Binding-site contacts:
Ligand atom O contacts residue LEU220 of chain 1.A at 3.6 Å.
Ligand atom CG2 contacts residue ARG142 of chain 1.A at 4.2 Å.
Ligand atom CD2 contacts residue PRO177 of chain 1.A at 3.8 Å (hydrophobic).
Ligand atom C contacts residue PHE176 of chain 1.A at 4.0 Å (hydrophobic).
Ligand atom C contacts residue ILE178 of chain 1.A at 4.3 Å (hydrophobic).
Ligand atom CD2 contacts residue LYS175 of chain 1.A at 4.2 Å.
Ligand atom CA contacts residue PRO177 of chain 1.A at 4.2 Å (hydrophobic).
Ligand atom N contacts residue LYS175 of chain 1.A at 3.9 Å.
Ligand atom O contacts residue ILE178 of chain 1.A at 3.6 Å.
Ligand atom O contacts residue LEU220 of chain 1.A at 3.5 Å.
Ligand atom CB contacts residue ALA174 of chain 1.A at 3.3 Å (hydrophobic).
Ligand atom CA contacts residue ALA174 of chain 1.A at 3.9 Å (hydrophobic).
Ligand atom O contacts residue PRO177 of chain 1.A at 3.8 Å.
Ligand atom O contacts residue PHE176 of chain 1.A at 4.3 Å.
Ligand atom CA contacts residue LYS175 of chain 1.A at 4.3 Å.
Ligand atom CA contacts residue PHE176 of chain 1.A at 4.3 Å (hydrophobic).
Ligand atom CG2 contacts residue TRP180 of chain 1.A at 4.1 Å (hydrophobic).
Ligand atom O contacts residue LYS175 of chain 1.A at 3.7 Å.
Ligand atom C contacts residue LEU220 of chain 1.A at 4.0 Å (hydrophobic).
Ligand atom CB contacts residue LYS175 of chain 1.A at 3.9 Å.
Ligand atom C contacts residue LEU220 of chain 1.A at 4.3 Å (hydrophobic).
Ligand atom C contacts residue LEU220 of chain 1.A at 4.2 Å (hydrophobic).
Ligand atom N contacts residue LYS175 of chain 1.A at 4.0 Å.
Ligand atom C contacts residue PRO177 of chain 1.A at 4.2 Å (hydrophobic).
Ligand atom C contacts residue PHE176 of chain 1.A at 4.0 Å (hydrophobic).
Ligand atom O contacts residue PHE176 of chain 1.A at 3.0 Å (h-bond).
Ligand atom CE2 contacts residue PRO177 of chain 1.A at 4.0 Å (hydrophobic).
Ligand atom CB contacts residue LEU186 of chain 1.A at 3.4 Å (hydrophobic).
Ligand atom CD1 contacts residue ARG142 of chain 1.A at 4.3 Å.
Ligand atom O contacts residue ILE178 of chain 1.A at 3.5 Å.
Ligand atom CZ contacts residue ARG142 of chain 1.A at 4.2 Å.
Ligand atom N contacts residue PRO177 of chain 1.A at 4.4 Å.
Ligand atom CA contacts residue LYS175 of chain 1.A at 4.2 Å.
Ligand atom N contacts residue PHE176 of chain 1.A at 3.5 Å (h-bond).
Ligand atom CD2 contacts residue PHE176 of chain 1.A at 4.4 Å (hydrophobic).
Ligand atom CG contacts residue PRO177 of chain 1.A at 4.5 Å (hydrophobic).
Ligand atom CA contacts residue PHE176 of chain 1.A at 3.9 Å (hydrophobic).
Ligand atom O contacts residue LEU220 of chain 1.A at 3.4 Å.
Ligand atom CG2 contacts residue PRO177 of chain 1.A at 3.6 Å (hydrophobic).
Ligand atom C contacts residue LYS175 of chain 1.A at 3.9 Å.

A small-molecule ligand and the protein it binds are described below.
Small molecule (SMILES): CC[C@H](C)[C@H](NC(=O)[C@H](C)NC(=O)[C@H](C)N)C(=O)N[C@@H](Cc1ccccc1)C(=O)NCC(=O)N[C@@H](C)C(=O)N[C@@H](C)C(=O)N[C@@H](C)C=O

Sequence of chain 1.A:
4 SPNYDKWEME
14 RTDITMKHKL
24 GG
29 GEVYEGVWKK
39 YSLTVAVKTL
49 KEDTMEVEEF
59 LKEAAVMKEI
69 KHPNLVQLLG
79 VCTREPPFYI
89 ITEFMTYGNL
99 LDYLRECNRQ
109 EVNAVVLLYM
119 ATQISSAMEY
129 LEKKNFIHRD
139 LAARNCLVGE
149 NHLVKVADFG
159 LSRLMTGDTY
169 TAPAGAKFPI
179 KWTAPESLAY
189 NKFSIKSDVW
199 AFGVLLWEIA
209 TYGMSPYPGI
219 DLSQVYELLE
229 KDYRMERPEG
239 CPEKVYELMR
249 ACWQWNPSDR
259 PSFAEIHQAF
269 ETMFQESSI